A protein and the small-molecule ligand that binds it are described below.
Small molecule (SMILES): CC(=O)N[C@H]1[C@H]([C@H](O)[C@H](O)CO)O[C@@](O)(C(=O)O)C[C@@H]1O

Binding-site contacts:
Ligand atom C9 contacts residue ALA166 of chain 1.C at 3.7 Å (hydrophobic).
Ligand atom C10 contacts residue ARG71 of chain 1.C at 3.9 Å.
Ligand atom O10 contacts residue ASP70 of chain 1.C at 3.5 Å.
Ligand atom O1A contacts residue ARG212 of chain 1.C at 3.3 Å (salt-bridge).
Ligand atom O4 contacts residue GLU38 of chain 1.C at 3.1 Å (salt-bridge).
Ligand atom O6 contacts residue ARG212 of chain 1.C at 3.4 Å (salt-bridge).
Ligand atom C4 contacts residue TYR325 of chain 1.C at 3.6 Å (hydrophobic).
Ligand atom O8 contacts residue GLU197 of chain 1.C at 3.6 Å.
Ligand atom C9 contacts residue GLU196 of chain 1.C at 3.6 Å.
Ligand atom C3 contacts residue ARG37 of chain 1.C at 3.7 Å.
Ligand atom C6 contacts residue TYR325 of chain 1.C at 3.6 Å (hydrophobic).
Ligand atom C3 contacts residue GLU38 of chain 1.C at 3.4 Å.
Ligand atom C2 contacts residue ASP70 of chain 1.C at 3.7 Å.
Ligand atom O8 contacts residue ARG212 of chain 1.C at 3.6 Å.
Ligand atom C8 contacts residue ARG212 of chain 1.C at 3.7 Å.
Ligand atom C4 contacts residue ASP70 of chain 1.C at 3.9 Å.
Ligand atom O9 contacts residue ALA166 of chain 1.C at 3.7 Å.
Ligand atom C11 contacts residue ILE142 of chain 1.C at 3.8 Å (hydrophobic).
Ligand atom O1B contacts residue ARG291 of chain 1.C at 3.2 Å (salt-bridge).
Ligand atom C3 contacts residue ASP70 of chain 1.C at 3.6 Å.
Ligand atom C5 contacts residue ASP70 of chain 1.C at 3.8 Å.
Ligand atom O1B contacts residue TYR325 of chain 1.C at 3.7 Å.
Ligand atom C2 contacts residue TYR325 of chain 1.C at 3.1 Å (hydrophobic).
Ligand atom C4 contacts residue GLU38 of chain 1.C at 3.6 Å.
Ligand atom O1A contacts residue TYR325 of chain 1.C at 3.5 Å (h-bond).
Ligand atom O9 contacts residue ARG144 of chain 1.C at 3.2 Å (salt-bridge).
Ligand atom O4 contacts residue ASP70 of chain 1.C at 3.2 Å (salt-bridge).
Ligand atom O6 contacts residue TYR325 of chain 1.C at 2.7 Å (h-bond).
Ligand atom C1 contacts residue TYR325 of chain 1.C at 3.2 Å (hydrophobic).
Ligand atom C3 contacts residue TYR325 of chain 1.C at 3.0 Å (hydrophobic).
Ligand atom O6 contacts residue GLU197 of chain 1.C at 3.4 Å (salt-bridge).
Ligand atom O1A contacts residue ARG291 of chain 1.C at 3.1 Å (salt-bridge).
Ligand atom C1 contacts residue ARG291 of chain 1.C at 3.9 Å.
Ligand atom O1B contacts residue ARG37 of chain 1.C at 2.8 Å (salt-bridge).
Ligand atom O10 contacts residue ARG71 of chain 1.C at 2.8 Å (salt-bridge).
Ligand atom C6 contacts residue GLU197 of chain 1.C at 3.4 Å.
Ligand atom O2 contacts residue ASP70 of chain 1.C at 2.6 Å (salt-bridge).
Ligand atom O9 contacts residue GLU196 of chain 1.C at 2.8 Å (salt-bridge).
Ligand atom C11 contacts residue TRP98 of chain 1.C at 3.9 Å (hydrophobic).
Ligand atom O8 contacts residue GLU196 of chain 1.C at 3.8 Å.

Sequence of chain 1.C:
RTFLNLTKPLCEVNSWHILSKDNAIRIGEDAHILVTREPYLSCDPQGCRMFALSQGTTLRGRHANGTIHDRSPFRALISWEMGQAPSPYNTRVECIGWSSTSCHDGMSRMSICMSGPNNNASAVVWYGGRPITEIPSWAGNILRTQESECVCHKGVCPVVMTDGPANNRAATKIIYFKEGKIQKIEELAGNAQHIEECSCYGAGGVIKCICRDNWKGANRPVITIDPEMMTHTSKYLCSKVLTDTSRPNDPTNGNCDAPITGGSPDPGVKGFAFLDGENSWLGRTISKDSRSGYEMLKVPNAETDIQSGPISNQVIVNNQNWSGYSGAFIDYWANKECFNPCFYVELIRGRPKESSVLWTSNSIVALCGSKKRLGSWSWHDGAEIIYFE